Binding-site contacts:
Ligand atom CG contacts residue HIS116 of chain 1.B at 3.8 Å.
Ligand atom CA contacts residue AKG1 of chain 1.G at 4.2 Å.
Ligand atom CD contacts residue AKG1 of chain 1.G at 3.4 Å.
Ligand atom OXT contacts residue LEU175 of chain 1.B at 4.2 Å.
Ligand atom C contacts residue PHE121 of chain 1.B at 4.1 Å (hydrophobic).
Ligand atom CG contacts residue AKG1 of chain 1.G at 3.4 Å.
Ligand atom CD contacts residue TRP113 of chain 1.B at 4.2 Å (hydrophobic).
Ligand atom O contacts residue ARG248 of chain 1.B at 2.8 Å (salt-bridge).
Ligand atom CA contacts residue THR174 of chain 1.B at 4.2 Å.
Ligand atom CG contacts residue PHE121 of chain 1.B at 3.9 Å (hydrophobic).
Ligand atom C contacts residue GLN99 of chain 1.B at 3.6 Å.
Ligand atom N contacts residue THR174 of chain 1.B at 2.9 Å (h-bond).
Ligand atom N contacts residue TRP113 of chain 1.B at 4.5 Å.
Ligand atom CA contacts residue LYS101 of chain 1.B at 4.3 Å.
Ligand atom CB contacts residue GLN99 of chain 1.B at 3.7 Å.
Ligand atom O contacts residue PHE121 of chain 1.B at 3.9 Å.
Ligand atom C contacts residue THR174 of chain 1.B at 4.3 Å.
Ligand atom CD contacts residue HIS116 of chain 1.B at 4.0 Å.
Ligand atom CB contacts residue FE1 of chain 1.F at 4.4 Å.
Ligand atom OXT contacts residue PHE121 of chain 1.B at 3.6 Å.
Ligand atom C contacts residue TRP122 of chain 1.B at 4.0 Å (hydrophobic).
Ligand atom OXT contacts residue GLN99 of chain 1.B at 4.4 Å.
Ligand atom O contacts residue GLN99 of chain 1.B at 3.1 Å (h-bond).
Ligand atom CB contacts residue ASP118 of chain 1.B at 3.7 Å.
Ligand atom CG contacts residue ASP118 of chain 1.B at 3.5 Å.
Ligand atom N contacts residue AKG1 of chain 1.G at 4.1 Å.
Ligand atom CD contacts residue PHE121 of chain 1.B at 4.2 Å (hydrophobic).
Ligand atom C contacts residue ARG248 of chain 1.B at 3.4 Å.
Ligand atom CA contacts residue TRP122 of chain 1.B at 4.5 Å (hydrophobic).
Ligand atom CA contacts residue GLN99 of chain 1.B at 3.4 Å.
Ligand atom O contacts residue TRP122 of chain 1.B at 3.0 Å (h-bond).
Ligand atom CD contacts residue THR174 of chain 1.B at 3.4 Å.
Ligand atom N contacts residue LEU175 of chain 1.B at 4.2 Å.
Ligand atom OXT contacts residue THR174 of chain 1.B at 3.3 Å.
Ligand atom OXT contacts residue ARG248 of chain 1.B at 2.7 Å (salt-bridge).
Ligand atom CB contacts residue AKG1 of chain 1.G at 3.4 Å.
Ligand atom CG contacts residue FE1 of chain 1.F at 4.1 Å.
Ligand atom CB contacts residue TRP122 of chain 1.B at 4.0 Å (hydrophobic).
Ligand atom CB contacts residue LYS101 of chain 1.B at 4.4 Å.

The small molecule below binds the protein below.
Small molecule (SMILES): O=C(O)[C@@H]1CCCN1

Sequence of chain 1.B:
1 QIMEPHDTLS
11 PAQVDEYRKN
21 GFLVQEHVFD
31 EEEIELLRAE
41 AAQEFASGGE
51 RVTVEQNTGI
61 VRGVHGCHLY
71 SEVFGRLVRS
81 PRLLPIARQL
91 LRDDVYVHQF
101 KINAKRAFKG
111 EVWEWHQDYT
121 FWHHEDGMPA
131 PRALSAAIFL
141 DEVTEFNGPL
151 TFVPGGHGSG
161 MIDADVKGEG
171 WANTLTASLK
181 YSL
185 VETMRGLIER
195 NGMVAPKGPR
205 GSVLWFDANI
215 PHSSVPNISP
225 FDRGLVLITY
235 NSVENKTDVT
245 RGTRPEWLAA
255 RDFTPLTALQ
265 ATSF